This small molecule binds to this protein.
Small molecule (SMILES): CC(=O)N[C@@H](CCCNC(=O)CP(=O)(O)O)C(=O)O

Sequence of chain 2.A:
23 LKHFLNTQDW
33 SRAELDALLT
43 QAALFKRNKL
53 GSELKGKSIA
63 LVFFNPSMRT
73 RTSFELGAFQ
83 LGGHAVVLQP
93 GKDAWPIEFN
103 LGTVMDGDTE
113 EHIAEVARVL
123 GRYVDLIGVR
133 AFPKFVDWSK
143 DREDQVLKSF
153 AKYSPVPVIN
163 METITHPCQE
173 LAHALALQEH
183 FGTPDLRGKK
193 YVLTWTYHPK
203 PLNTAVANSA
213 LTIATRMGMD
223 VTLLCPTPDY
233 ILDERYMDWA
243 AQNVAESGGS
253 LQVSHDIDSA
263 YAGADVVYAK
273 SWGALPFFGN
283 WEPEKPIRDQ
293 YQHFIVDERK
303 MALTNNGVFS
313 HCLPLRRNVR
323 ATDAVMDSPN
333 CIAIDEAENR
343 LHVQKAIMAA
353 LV

Sequence of chain 3.A:
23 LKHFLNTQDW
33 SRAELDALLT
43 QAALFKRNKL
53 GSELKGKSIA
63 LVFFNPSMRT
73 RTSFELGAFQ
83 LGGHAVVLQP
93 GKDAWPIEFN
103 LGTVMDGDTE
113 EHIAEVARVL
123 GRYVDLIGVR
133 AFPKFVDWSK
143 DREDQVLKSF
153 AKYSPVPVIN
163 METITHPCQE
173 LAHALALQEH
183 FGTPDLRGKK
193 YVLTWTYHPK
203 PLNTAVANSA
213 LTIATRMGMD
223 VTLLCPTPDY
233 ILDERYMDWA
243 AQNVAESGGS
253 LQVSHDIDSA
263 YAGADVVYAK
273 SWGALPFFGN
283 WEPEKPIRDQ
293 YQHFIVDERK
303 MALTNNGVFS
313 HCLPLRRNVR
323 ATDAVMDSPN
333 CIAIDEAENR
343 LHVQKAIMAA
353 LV

Binding-site contacts:
Ligand atom O2P contacts residue THR72 of chain 2.A at 2.6 Å (h-bond).
Ligand atom C2 contacts residue GLU112 of chain 3.A at 3.3 Å.
Ligand atom C4 contacts residue ARG71 of chain 2.A at 3.2 Å.
Ligand atom CD contacts residue VAL208 of chain 2.A at 3.8 Å (hydrophobic).
Ligand atom O2 contacts residue ARG342 of chain 2.A at 3.3 Å (salt-bridge).
Ligand atom O2 contacts residue HIS168 of chain 2.A at 2.8 Å (h-bond).
Ligand atom O2P contacts residue ARG132 of chain 2.A at 3.2 Å (salt-bridge).
Ligand atom C3 contacts residue HIS168 of chain 2.A at 3.8 Å.
Ligand atom P contacts residue ARG132 of chain 2.A at 3.4 Å.
Ligand atom CD contacts residue GLU164 of chain 2.A at 3.5 Å.
Ligand atom O3P contacts residue TRP97 of chain 3.A at 3.6 Å (h-bond).
Ligand atom CD contacts residue LEU315 of chain 2.A at 3.4 Å (hydrophobic).
Ligand atom C3 contacts residue LEU315 of chain 2.A at 3.4 Å (hydrophobic).
Ligand atom C contacts residue GLU164 of chain 2.A at 3.8 Å.
Ligand atom OXT contacts residue LYS272 of chain 2.A at 2.7 Å (salt-bridge).
Ligand atom CD contacts residue CYS314 of chain 2.A at 3.5 Å (hydrophobic).
Ligand atom O2P contacts residue ARG71 of chain 2.A at 3.6 Å.
Ligand atom P contacts residue MET70 of chain 2.A at 3.7 Å.
Ligand atom CD contacts residue HIS168 of chain 2.A at 3.8 Å.
Ligand atom O3P contacts residue ARG71 of chain 2.A at 2.8 Å (salt-bridge).
Ligand atom O2 contacts residue ARG132 of chain 2.A at 3.1 Å (salt-bridge).
Ligand atom O2P contacts residue MET70 of chain 2.A at 3.6 Å (h-bond).
Ligand atom N2 contacts residue LEU315 of chain 2.A at 2.6 Å (h-bond).
Ligand atom C1 contacts residue TRP97 of chain 3.A at 3.7 Å (hydrophobic).
Ligand atom CG contacts residue GLU164 of chain 2.A at 2.8 Å.
Ligand atom O contacts residue ASN205 of chain 2.A at 3.7 Å.
Ligand atom O contacts residue GLU164 of chain 2.A at 2.6 Å (salt-bridge).
Ligand atom O2 contacts residue GLU164 of chain 2.A at 3.6 Å.
Ligand atom O1P contacts residue ARG132 of chain 2.A at 2.4 Å (salt-bridge).
Ligand atom O2P contacts residue SER69 of chain 2.A at 2.6 Å (h-bond).
Ligand atom C4 contacts residue LEU315 of chain 2.A at 3.5 Å (hydrophobic).
Ligand atom O1P contacts residue SER69 of chain 2.A at 3.8 Å.
Ligand atom O2 contacts residue THR72 of chain 2.A at 3.4 Å (h-bond).
Ligand atom O1 contacts residue TRP97 of chain 3.A at 3.5 Å.
Ligand atom P contacts residue TRP97 of chain 3.A at 3.8 Å.
Ligand atom C contacts residue LYS272 of chain 2.A at 3.6 Å.
Ligand atom O3P contacts residue MET70 of chain 2.A at 2.9 Å (h-bond).
Ligand atom O1P contacts residue TRP97 of chain 3.A at 2.7 Å (h-bond).
Ligand atom P contacts residue ARG71 of chain 2.A at 3.7 Å.
Ligand atom O1 contacts residue PHE134 of chain 2.A at 3.8 Å.